Sequence of chain 1.C:
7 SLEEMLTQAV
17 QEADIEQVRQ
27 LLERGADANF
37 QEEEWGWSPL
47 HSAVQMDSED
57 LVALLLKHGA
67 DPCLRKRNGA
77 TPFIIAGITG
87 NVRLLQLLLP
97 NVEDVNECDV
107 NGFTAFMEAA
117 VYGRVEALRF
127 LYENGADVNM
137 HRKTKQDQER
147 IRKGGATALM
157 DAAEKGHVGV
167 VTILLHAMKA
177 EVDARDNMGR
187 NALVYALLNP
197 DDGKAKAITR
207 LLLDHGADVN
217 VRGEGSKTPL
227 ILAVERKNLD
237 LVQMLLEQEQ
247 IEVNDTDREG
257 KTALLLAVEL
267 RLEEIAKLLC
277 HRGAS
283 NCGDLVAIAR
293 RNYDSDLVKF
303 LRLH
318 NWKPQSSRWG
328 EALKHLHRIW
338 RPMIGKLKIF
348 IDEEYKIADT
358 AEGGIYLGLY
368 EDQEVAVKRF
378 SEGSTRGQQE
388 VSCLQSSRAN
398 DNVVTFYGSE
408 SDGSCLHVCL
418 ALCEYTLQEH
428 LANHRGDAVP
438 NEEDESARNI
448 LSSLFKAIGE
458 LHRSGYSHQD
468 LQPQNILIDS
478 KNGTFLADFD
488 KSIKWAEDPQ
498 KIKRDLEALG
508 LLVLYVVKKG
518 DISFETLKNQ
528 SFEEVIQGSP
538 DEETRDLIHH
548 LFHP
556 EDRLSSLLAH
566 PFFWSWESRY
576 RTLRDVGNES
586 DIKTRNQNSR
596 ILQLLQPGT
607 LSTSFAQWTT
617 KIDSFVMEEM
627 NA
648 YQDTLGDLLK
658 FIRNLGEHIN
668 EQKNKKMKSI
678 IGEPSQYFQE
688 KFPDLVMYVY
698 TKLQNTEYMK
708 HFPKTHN

Binding-site contacts:
Ligand atom N1 contacts residue ARG292 of chain 1.D at 3.3 Å (salt-bridge).
Ligand atom CCJ contacts residue ASN74 of chain 1.C at 3.3 Å.
Ligand atom NBC contacts residue GLU114 of chain 1.C at 3.0 Å (salt-bridge).
Ligand atom OAF contacts residue TYR295 of chain 1.D at 3.2 Å (h-bond).
Ligand atom NAB contacts residue GLU114 of chain 1.C at 3.0 Å (salt-bridge).
Ligand atom OAP contacts residue LYS72 of chain 1.C at 3.4 Å.
Ligand atom OAL contacts residue TRP41 of chain 1.C at 3.5 Å.
Ligand atom CAU contacts residue TYR295 of chain 1.D at 3.4 Å (hydrophobic).
Ligand atom N9 contacts residue TRP43 of chain 1.C at 3.2 Å (h-bond).
Ligand atom N7 contacts residue GLN51 of chain 1.C at 3.4 Å (h-bond).
Ligand atom OAD contacts residue LYS149 of chain 1.C at 2.8 Å (salt-bridge).
Ligand atom N7 contacts residue TRP43 of chain 1.C at 3.1 Å.
Ligand atom OAP contacts residue TYR295 of chain 1.D at 3.1 Å (h-bond).
Ligand atom O3' contacts residue ARG293 of chain 1.D at 3.4 Å.
Ligand atom OAG contacts residue PHE347 of chain 1.D at 3.1 Å.
Ligand atom NAB contacts residue PHE109 of chain 1.C at 3.3 Å.
Ligand atom CCB contacts residue PHE109 of chain 1.C at 3.4 Å (hydrophobic).
Ligand atom C1' contacts residue TRP41 of chain 1.C at 3.5 Å (hydrophobic).
Ligand atom O4' contacts residue TRP41 of chain 1.C at 3.2 Å.
Ligand atom N3 contacts residue TRP43 of chain 1.C at 3.5 Å.
Ligand atom OAR contacts residue LYS149 of chain 1.C at 2.7 Å (salt-bridge).
Ligand atom CBW contacts residue TYR118 of chain 1.C at 3.4 Å (hydrophobic).
Ligand atom OBP contacts residue ASN74 of chain 1.C at 2.7 Å (h-bond).
Ligand atom N6 contacts residue GLN51 of chain 1.C at 2.7 Å (h-bond).
Ligand atom OBO contacts residue ASN107 of chain 1.C at 3.5 Å (h-bond).
Ligand atom OAM contacts residue ARG138 of chain 1.C at 3.3 Å (salt-bridge).
Ligand atom CCO contacts residue ASN74 of chain 1.C at 3.3 Å.
Ligand atom NBC contacts residue PHE109 of chain 1.C at 3.5 Å.
Ligand atom CAU contacts residue TYR118 of chain 1.C at 3.3 Å (hydrophobic).
Ligand atom N6 contacts residue ARG292 of chain 1.D at 3.5 Å.
Ligand atom NBI contacts residue PHE109 of chain 1.C at 3.4 Å.
Ligand atom OAP contacts residue TRP43 of chain 1.C at 2.8 Å.
Ligand atom CAT contacts residue ASP105 of chain 1.C at 3.5 Å.
Ligand atom OAQ contacts residue ARG338 of chain 1.D at 2.8 Å (salt-bridge).
Ligand atom C4 contacts residue TRP43 of chain 1.C at 3.2 Å (hydrophobic).
Ligand atom CBV contacts residue PHE109 of chain 1.C at 3.4 Å (hydrophobic).
Ligand atom NBD contacts residue TYR118 of chain 1.C at 2.5 Å (h-bond).
Ligand atom C8 contacts residue TRP43 of chain 1.C at 3.2 Å (hydrophobic).
Ligand atom CBY contacts residue PHE109 of chain 1.C at 3.2 Å (hydrophobic).
Ligand atom C5 contacts residue TRP43 of chain 1.C at 3.3 Å (hydrophobic).

Sequence of chain 1.D:
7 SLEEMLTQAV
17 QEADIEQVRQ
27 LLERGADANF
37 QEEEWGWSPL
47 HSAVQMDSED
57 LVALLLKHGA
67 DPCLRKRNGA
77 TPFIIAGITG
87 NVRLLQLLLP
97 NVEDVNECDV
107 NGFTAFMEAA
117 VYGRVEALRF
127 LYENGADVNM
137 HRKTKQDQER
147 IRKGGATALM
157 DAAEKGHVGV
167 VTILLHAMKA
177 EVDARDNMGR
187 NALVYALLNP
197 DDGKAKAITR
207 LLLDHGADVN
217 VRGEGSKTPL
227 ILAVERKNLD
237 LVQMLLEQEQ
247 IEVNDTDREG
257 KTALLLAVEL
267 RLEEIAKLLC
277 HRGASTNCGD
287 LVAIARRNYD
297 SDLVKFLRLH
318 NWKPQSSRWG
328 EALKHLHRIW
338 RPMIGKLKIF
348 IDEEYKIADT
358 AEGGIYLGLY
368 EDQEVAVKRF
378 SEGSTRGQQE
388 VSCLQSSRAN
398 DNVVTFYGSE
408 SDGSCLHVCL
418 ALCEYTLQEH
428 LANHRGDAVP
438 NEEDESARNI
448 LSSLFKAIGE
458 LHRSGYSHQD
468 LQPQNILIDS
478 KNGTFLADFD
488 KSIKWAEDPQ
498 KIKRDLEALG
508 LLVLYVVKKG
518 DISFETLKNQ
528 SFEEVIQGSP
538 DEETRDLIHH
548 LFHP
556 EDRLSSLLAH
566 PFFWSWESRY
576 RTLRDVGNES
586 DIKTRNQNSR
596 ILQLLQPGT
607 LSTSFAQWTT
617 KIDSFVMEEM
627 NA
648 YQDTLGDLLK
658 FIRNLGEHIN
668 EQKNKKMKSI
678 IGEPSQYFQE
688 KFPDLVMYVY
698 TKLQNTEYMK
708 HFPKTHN

This protein binds this small molecule.
Small molecule (SMILES): Nc1ncnc2c1ncn2[C@@H]1O[C@H](CO[P](=O)(O)O[C@@H]2[C@H](O)[C@@H](CO[P](=O)(O)O[C@@H]3[C@H](O)[C@@H](CO[P](=O)(O)O[P](=O)(O)OP(=O)(O)O)O[C@H]3n3cnc4c(N)ncnc43)O[C@H]2n2cnc3c(N)ncnc32)[C@@H](O)[C@H]1O